Sequence of chain 1.A:
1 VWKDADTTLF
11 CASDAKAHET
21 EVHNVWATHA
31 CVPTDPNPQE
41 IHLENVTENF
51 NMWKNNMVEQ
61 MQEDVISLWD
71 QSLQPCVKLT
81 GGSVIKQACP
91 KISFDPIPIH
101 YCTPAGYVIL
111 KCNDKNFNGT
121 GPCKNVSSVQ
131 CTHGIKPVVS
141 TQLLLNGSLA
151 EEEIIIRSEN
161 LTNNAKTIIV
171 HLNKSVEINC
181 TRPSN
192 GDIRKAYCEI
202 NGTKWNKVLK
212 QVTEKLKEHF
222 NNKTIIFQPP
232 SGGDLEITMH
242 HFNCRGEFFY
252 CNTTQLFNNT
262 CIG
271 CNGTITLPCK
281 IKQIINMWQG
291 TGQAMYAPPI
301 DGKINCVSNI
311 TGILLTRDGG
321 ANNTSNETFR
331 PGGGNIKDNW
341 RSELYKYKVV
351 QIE

Binding-site contacts:
Ligand atom C1 contacts residue GLN212 of chain 1.A at 4.5 Å.
Ligand atom C6 contacts residue GLU153 of chain 1.A at 3.9 Å.
Ligand atom C5 contacts residue ILE154 of chain 1.A at 4.3 Å (hydrophobic).
Ligand atom C1 contacts residue ILE154 of chain 1.A at 4.0 Å (hydrophobic).
Ligand atom C5 contacts residue ASN173 of chain 1.A at 3.6 Å.
Ligand atom O5 contacts residue GLU152 of chain 1.A at 3.9 Å.
Ligand atom O5 contacts residue ILE154 of chain 1.A at 3.3 Å (h-bond).
Ligand atom C3 contacts residue ASN173 of chain 1.A at 3.8 Å.
Ligand atom C4 contacts residue ASN173 of chain 1.A at 4.2 Å.
Ligand atom C5 contacts residue GLU153 of chain 1.A at 4.4 Å.
Ligand atom C7 contacts residue GLU152 of chain 1.A at 4.3 Å.
Ligand atom C7 contacts residue ASN173 of chain 1.A at 3.5 Å.
Ligand atom C8 contacts residue ASN173 of chain 1.A at 4.4 Å.
Ligand atom O6 contacts residue ILE154 of chain 1.A at 3.4 Å (h-bond).
Ligand atom C4 contacts residue GLN212 of chain 1.A at 4.5 Å.
Ligand atom O4 contacts residue GLN212 of chain 1.A at 3.9 Å.
Ligand atom O6 contacts residue LYS216 of chain 1.A at 4.0 Å.
Ligand atom C2 contacts residue GLU152 of chain 1.A at 4.0 Å.
Ligand atom C6 contacts residue ILE154 of chain 1.A at 4.2 Å (hydrophobic).
Ligand atom N2 contacts residue GLU152 of chain 1.A at 4.5 Å.
Ligand atom C3 contacts residue GLN212 of chain 1.A at 4.1 Å.
Ligand atom O6 contacts residue GLN212 of chain 1.A at 4.5 Å.
Ligand atom N2 contacts residue ASN173 of chain 1.A at 2.9 Å (h-bond).
Ligand atom O5 contacts residue ASN173 of chain 1.A at 2.3 Å (h-bond).
Ligand atom C1 contacts residue GLU153 of chain 1.A at 4.1 Å.
Ligand atom O6 contacts residue GLU153 of chain 1.A at 3.8 Å.
Ligand atom C5 contacts residue GLN212 of chain 1.A at 4.4 Å.
Ligand atom C2 contacts residue ASN173 of chain 1.A at 2.5 Å.
Ligand atom C1 contacts residue ASN173 of chain 1.A at 1.4 Å.
Ligand atom O7 contacts residue GLU152 of chain 1.A at 3.7 Å.
Ligand atom O7 contacts residue ASN173 of chain 1.A at 3.6 Å.
Ligand atom C1 contacts residue GLU152 of chain 1.A at 3.6 Å.
Ligand atom O5 contacts residue GLU153 of chain 1.A at 3.3 Å.

The small molecule below binds the protein below.
Small molecule (SMILES): CC(=O)N[C@@H]1[C@@H](O)[C@H](O)[C@@H](CO)O[C@H]1O